Sequence of chain 1.D:
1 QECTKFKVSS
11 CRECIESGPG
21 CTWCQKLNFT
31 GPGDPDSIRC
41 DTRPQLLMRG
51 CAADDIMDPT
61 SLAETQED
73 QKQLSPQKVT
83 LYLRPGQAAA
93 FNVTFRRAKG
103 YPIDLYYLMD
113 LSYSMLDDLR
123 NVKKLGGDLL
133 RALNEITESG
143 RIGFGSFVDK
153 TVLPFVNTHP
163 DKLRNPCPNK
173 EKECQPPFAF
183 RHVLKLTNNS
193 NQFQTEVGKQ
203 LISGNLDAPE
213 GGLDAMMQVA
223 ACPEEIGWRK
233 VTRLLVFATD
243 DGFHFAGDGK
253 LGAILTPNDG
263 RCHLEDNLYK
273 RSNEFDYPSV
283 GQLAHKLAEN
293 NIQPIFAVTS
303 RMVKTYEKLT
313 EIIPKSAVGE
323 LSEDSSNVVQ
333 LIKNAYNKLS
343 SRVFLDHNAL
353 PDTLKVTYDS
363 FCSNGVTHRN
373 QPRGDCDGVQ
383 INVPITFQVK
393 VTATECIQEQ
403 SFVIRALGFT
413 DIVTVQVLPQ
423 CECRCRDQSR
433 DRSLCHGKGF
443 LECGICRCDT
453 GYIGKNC

Binding-site contacts:
Ligand atom C3 contacts residue ASN190 of chain 1.D at 3.9 Å.
Ligand atom C4 contacts residue ASN190 of chain 1.D at 4.3 Å.
Ligand atom N2 contacts residue ASN190 of chain 1.D at 3.2 Å (h-bond).
Ligand atom C1 contacts residue ASN190 of chain 1.D at 1.4 Å.
Ligand atom C7 contacts residue ARG143 of chain 1.D at 3.9 Å.
Ligand atom C2 contacts residue ASN190 of chain 1.D at 2.8 Å.
Ligand atom C5 contacts residue ASN190 of chain 1.D at 3.5 Å.
Ligand atom C7 contacts residue ASN190 of chain 1.D at 4.5 Å.
Ligand atom O5 contacts residue ASN190 of chain 1.D at 2.2 Å (h-bond).
Ligand atom C6 contacts residue ASN190 of chain 1.D at 4.5 Å.
Ligand atom N2 contacts residue ARG143 of chain 1.D at 4.4 Å.
Ligand atom O7 contacts residue ARG143 of chain 1.D at 4.1 Å.
Ligand atom C8 contacts residue ARG143 of chain 1.D at 3.9 Å.

A small-molecule ligand and the protein it binds are described below.
Small molecule (SMILES): CC(=O)N[C@@H]1[C@@H](O)[C@H](O)[C@@H](CO)O[C@H]1O